A small-molecule ligand and the protein it binds are described below.
Small molecule (SMILES): CCC(=O)N[C@H]1CCC[C@H]1NC(=O)c1sc2nccc3c2c1NC(=O)N3c1cnc(CC(C)C)cc1C

Sequence of chain 1.A:
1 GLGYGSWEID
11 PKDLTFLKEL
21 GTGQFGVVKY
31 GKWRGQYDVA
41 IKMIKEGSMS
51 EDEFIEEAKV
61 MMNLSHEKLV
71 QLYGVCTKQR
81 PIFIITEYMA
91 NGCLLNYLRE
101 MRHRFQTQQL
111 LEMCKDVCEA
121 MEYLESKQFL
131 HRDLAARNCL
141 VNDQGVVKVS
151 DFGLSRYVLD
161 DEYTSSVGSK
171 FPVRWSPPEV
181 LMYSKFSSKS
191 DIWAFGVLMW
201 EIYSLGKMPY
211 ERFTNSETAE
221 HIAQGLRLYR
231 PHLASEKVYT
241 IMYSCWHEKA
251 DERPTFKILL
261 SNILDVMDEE

Binding-site contacts:
Ligand atom N17 contacts residue MET89 of chain 1.A at 3.0 Å (h-bond).
Ligand atom C28 contacts residue ASP151 of chain 1.A at 3.5 Å.
Ligand atom C19 contacts residue LEU140 of chain 1.A at 3.5 Å (hydrophobic).
Ligand atom C03 contacts residue CYS93 of chain 1.A at 3.4 Å (hydrophobic).
Ligand atom C19 contacts residue THR86 of chain 1.A at 3.3 Å.
Ligand atom C30 contacts residue ASP151 of chain 1.A at 3.5 Å.
Ligand atom O25 contacts residue LYS42 of chain 1.A at 3.0 Å (salt-bridge).
Ligand atom C27 contacts residue LYS42 of chain 1.A at 3.8 Å.
Ligand atom N17 contacts residue ALA40 of chain 1.A at 3.6 Å.
Ligand atom C01 contacts residue ASN96 of chain 1.A at 3.8 Å.
Ligand atom C09 contacts residue GLY21 of chain 1.A at 3.6 Å.
Ligand atom N29 contacts residue ASP151 of chain 1.A at 2.9 Å (salt-bridge).
Ligand atom N29 contacts residue LYS42 of chain 1.A at 3.6 Å.
Ligand atom C36 contacts residue PHE152 of chain 1.A at 3.6 Å (hydrophobic).
Ligand atom C16 contacts residue LEU140 of chain 1.A at 3.8 Å (hydrophobic).
Ligand atom C08 contacts residue GLY21 of chain 1.A at 3.5 Å.
Ligand atom C01 contacts residue CYS93 of chain 1.A at 1.8 Å (hydrophobic).
Ligand atom C33 contacts residue THR86 of chain 1.A at 3.7 Å.
Ligand atom C02 contacts residue CYS93 of chain 1.A at 2.7 Å (hydrophobic).
Ligand atom O04 contacts residue CYS93 of chain 1.A at 3.6 Å.
Ligand atom C28 contacts residue LYS42 of chain 1.A at 3.6 Å.
Ligand atom C37 contacts residue MET61 of chain 1.A at 3.2 Å (hydrophobic).
Ligand atom C31 contacts residue THR86 of chain 1.A at 3.5 Å.
Ligand atom C21 contacts residue LEU140 of chain 1.A at 3.5 Å (hydrophobic).
Ligand atom C19 contacts residue ALA40 of chain 1.A at 3.5 Å (hydrophobic).
Ligand atom C18 contacts residue THR86 of chain 1.A at 3.6 Å.
Ligand atom C20 contacts residue LEU140 of chain 1.A at 3.4 Å (hydrophobic).
Ligand atom S15 contacts residue MET89 of chain 1.A at 3.4 Å (h-bond).
Ligand atom C18 contacts residue ALA40 of chain 1.A at 3.3 Å (hydrophobic).
Ligand atom C28 contacts residue SER150 of chain 1.A at 3.6 Å.
Ligand atom C33 contacts residue LYS42 of chain 1.A at 3.6 Å.
Ligand atom C18 contacts residue GLU87 of chain 1.A at 3.2 Å.
Ligand atom C18 contacts residue LEU140 of chain 1.A at 3.7 Å (hydrophobic).
Ligand atom N29 contacts residue SER150 of chain 1.A at 3.7 Å.
Ligand atom C18 contacts residue MET89 of chain 1.A at 3.7 Å (hydrophobic).
Ligand atom O04 contacts residue ASN96 of chain 1.A at 3.5 Å (h-bond).
Ligand atom N23 contacts residue VAL28 of chain 1.A at 3.8 Å.
Ligand atom C09 contacts residue LEU20 of chain 1.A at 3.2 Å (hydrophobic).
Ligand atom C08 contacts residue THR22 of chain 1.A at 3.7 Å.
Ligand atom C02 contacts residue ARG137 of chain 1.A at 3.5 Å.